Binding-site contacts:
Ligand atom C7 contacts residue THR483 of chain 1.A at 3.7 Å.
Ligand atom C5 contacts residue GLU419 of chain 1.B at 3.9 Å.
Ligand atom C7 contacts residue GLU482 of chain 1.A at 3.9 Å.
Ligand atom C4 contacts residue GLU419 of chain 1.B at 3.5 Å.
Ligand atom C7 contacts residue ASN481 of chain 1.A at 3.8 Å.
Ligand atom N2 contacts residue THR483 of chain 1.A at 2.7 Å (h-bond).
Ligand atom C8 contacts residue THR483 of chain 1.A at 3.8 Å.
Ligand atom C1 contacts residue THR483 of chain 1.A at 3.3 Å.
Ligand atom C3 contacts residue ASN481 of chain 1.A at 3.8 Å.
Ligand atom O6 contacts residue SER511 of chain 1.A at 3.6 Å.
Ligand atom C8 contacts residue GLU482 of chain 1.A at 3.8 Å.
Ligand atom O4 contacts residue GLU419 of chain 1.B at 2.2 Å (salt-bridge).
Ligand atom C6 contacts residue SER511 of chain 1.A at 3.5 Å.
Ligand atom O4 contacts residue ARG417 of chain 1.B at 3.8 Å.
Ligand atom C2 contacts residue ASP458 of chain 1.B at 3.9 Å.
Ligand atom N2 contacts residue GLU482 of chain 1.A at 4.1 Å.
Ligand atom C3 contacts residue HIS484 of chain 1.A at 4.0 Å.
Ligand atom O5 contacts residue ASN481 of chain 1.A at 2.3 Å (h-bond).
Ligand atom O6 contacts residue ARG417 of chain 1.B at 3.9 Å.
Ligand atom C6 contacts residue THR486 of chain 1.A at 4.0 Å.
Ligand atom O5 contacts residue HIS484 of chain 1.A at 4.1 Å.
Ligand atom O4 contacts residue LYS426 of chain 1.B at 3.2 Å (salt-bridge).
Ligand atom C2 contacts residue ASN481 of chain 1.A at 2.5 Å.
Ligand atom O3 contacts residue ASP458 of chain 1.B at 3.8 Å.
Ligand atom N2 contacts residue ASN481 of chain 1.A at 2.9 Å (h-bond).
Ligand atom C4 contacts residue LYS426 of chain 1.B at 4.0 Å.
Ligand atom C3 contacts residue THR483 of chain 1.A at 3.8 Å.
Ligand atom C2 contacts residue THR483 of chain 1.A at 3.4 Å.
Ligand atom C4 contacts residue ASP458 of chain 1.B at 3.8 Å.
Ligand atom O7 contacts residue ASP458 of chain 1.B at 3.7 Å.
Ligand atom C5 contacts residue HIS484 of chain 1.A at 3.9 Å.
Ligand atom C5 contacts residue SER511 of chain 1.A at 4.0 Å.
Ligand atom C5 contacts residue ASN481 of chain 1.A at 3.6 Å.
Ligand atom C3 contacts residue ASP458 of chain 1.B at 4.1 Å.
Ligand atom O3 contacts residue LYS426 of chain 1.B at 4.1 Å.
Ligand atom O6 contacts residue THR486 of chain 1.A at 2.7 Å (h-bond).
Ligand atom C1 contacts residue HIS484 of chain 1.A at 4.0 Å.
Ligand atom C6 contacts residue GLU419 of chain 1.B at 4.0 Å.
Ligand atom C6 contacts residue ARG417 of chain 1.B at 3.0 Å.
Ligand atom C1 contacts residue ASN481 of chain 1.A at 1.4 Å.

Sequence of chain 1.B:
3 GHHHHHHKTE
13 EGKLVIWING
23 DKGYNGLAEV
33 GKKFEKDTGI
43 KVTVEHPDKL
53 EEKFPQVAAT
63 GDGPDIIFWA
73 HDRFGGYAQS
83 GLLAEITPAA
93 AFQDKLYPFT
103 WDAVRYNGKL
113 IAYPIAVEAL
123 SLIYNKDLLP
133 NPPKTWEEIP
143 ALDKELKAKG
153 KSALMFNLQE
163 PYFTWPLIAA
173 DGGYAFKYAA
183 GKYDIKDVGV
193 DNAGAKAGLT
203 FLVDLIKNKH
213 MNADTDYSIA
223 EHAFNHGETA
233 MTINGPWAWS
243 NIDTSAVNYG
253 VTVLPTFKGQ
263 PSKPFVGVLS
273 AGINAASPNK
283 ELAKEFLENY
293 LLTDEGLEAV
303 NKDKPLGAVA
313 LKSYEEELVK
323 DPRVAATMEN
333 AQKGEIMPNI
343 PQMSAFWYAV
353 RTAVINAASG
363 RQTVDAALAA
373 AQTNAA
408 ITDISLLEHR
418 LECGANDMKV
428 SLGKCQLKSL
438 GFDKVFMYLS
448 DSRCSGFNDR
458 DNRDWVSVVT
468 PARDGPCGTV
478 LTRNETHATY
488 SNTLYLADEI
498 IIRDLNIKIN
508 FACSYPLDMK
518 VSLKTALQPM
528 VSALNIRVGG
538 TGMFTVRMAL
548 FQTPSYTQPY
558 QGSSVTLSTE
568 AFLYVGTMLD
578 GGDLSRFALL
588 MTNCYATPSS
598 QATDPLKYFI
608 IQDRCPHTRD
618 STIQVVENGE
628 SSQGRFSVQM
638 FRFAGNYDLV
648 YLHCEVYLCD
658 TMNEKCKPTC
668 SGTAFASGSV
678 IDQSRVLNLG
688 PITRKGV

Sequence of chain 1.A:
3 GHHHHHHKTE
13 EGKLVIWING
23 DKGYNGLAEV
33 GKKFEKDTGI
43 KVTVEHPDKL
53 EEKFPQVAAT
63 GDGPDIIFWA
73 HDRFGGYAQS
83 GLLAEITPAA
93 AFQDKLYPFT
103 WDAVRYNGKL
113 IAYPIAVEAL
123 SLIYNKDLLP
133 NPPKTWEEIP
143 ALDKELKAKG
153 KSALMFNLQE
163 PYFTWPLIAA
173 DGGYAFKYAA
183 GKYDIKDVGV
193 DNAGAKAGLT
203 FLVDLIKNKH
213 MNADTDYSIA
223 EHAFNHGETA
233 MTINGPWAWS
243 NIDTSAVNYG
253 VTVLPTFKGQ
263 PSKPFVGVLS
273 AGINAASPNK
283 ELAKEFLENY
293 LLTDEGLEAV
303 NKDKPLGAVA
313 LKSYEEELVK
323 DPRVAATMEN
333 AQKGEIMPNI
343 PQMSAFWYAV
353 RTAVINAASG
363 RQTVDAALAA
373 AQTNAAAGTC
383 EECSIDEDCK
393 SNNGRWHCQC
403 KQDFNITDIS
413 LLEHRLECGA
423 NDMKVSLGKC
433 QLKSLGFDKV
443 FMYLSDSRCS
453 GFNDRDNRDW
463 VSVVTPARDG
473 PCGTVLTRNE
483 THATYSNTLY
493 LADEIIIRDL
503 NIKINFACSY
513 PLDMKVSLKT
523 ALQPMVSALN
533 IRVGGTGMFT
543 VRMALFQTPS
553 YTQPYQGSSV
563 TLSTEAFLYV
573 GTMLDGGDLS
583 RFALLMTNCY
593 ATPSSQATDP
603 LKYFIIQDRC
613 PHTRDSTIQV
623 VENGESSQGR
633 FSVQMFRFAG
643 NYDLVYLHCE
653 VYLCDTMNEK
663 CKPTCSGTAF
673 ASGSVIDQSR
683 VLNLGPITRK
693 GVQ

A small-molecule ligand and the protein it binds are described below.
Small molecule (SMILES): CC(=O)N[C@@H]1[C@@H](O)[C@H](O)[C@@H](CO)O[C@H]1O